This small molecule binds to this protein.
Small molecule (SMILES): CC(=O)N[C@H]1[C@H](O[C@H]2[C@H](O)[C@@H](NC(C)=O)CO[C@@H]2CO)O[C@H](CO)[C@@H](O[C@@H]2O[C@H](CO)[C@@H](O)[C@H](O)[C@@H]2O)[C@@H]1O

Sequence of chain 1.N:
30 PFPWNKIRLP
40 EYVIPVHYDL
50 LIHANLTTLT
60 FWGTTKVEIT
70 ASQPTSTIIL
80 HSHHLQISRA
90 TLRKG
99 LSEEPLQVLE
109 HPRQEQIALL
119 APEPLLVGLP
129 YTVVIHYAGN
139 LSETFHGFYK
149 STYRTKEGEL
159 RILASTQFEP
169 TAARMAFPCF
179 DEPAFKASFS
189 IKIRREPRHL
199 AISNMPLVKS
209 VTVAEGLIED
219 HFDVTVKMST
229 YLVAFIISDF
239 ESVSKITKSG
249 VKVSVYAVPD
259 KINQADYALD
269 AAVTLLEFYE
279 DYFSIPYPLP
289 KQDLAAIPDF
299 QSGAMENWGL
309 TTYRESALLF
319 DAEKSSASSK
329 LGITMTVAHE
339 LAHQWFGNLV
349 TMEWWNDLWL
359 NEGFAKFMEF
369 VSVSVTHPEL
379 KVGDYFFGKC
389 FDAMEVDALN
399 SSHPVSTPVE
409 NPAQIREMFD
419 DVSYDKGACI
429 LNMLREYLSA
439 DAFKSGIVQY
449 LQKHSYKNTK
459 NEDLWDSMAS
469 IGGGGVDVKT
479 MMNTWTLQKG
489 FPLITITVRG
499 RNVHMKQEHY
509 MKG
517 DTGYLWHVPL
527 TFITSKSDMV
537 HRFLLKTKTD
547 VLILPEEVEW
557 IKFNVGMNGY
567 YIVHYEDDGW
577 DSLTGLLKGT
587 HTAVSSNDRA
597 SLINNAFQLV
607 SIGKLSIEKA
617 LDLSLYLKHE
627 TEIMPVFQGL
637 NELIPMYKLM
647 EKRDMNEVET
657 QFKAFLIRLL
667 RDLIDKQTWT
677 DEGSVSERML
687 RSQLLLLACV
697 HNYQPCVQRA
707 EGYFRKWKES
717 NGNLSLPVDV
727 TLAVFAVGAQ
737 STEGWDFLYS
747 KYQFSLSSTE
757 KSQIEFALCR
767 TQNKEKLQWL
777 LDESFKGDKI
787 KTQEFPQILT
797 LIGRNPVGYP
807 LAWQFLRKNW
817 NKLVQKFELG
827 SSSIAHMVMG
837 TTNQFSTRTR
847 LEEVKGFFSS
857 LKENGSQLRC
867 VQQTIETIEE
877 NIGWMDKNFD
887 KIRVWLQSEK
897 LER

Binding-site contacts:
Ligand atom C3 contacts residue ASN138 of chain 1.N at 4.4 Å.
Ligand atom O6 contacts residue GLN85 of chain 1.N at 4.1 Å.
Ligand atom C6 contacts residue ASN138 of chain 1.N at 4.5 Å.
Ligand atom O5 contacts residue ASN138 of chain 1.N at 2.3 Å (h-bond).
Ligand atom O6 contacts residue ASN138 of chain 1.N at 4.4 Å.
Ligand atom N2 contacts residue ASN138 of chain 1.N at 3.9 Å.
Ligand atom C5 contacts residue ASN138 of chain 1.N at 3.7 Å.
Ligand atom C2 contacts residue ASN138 of chain 1.N at 3.2 Å.
Ligand atom C1 contacts residue ASN138 of chain 1.N at 2.1 Å.
Ligand atom C4 contacts residue ASN138 of chain 1.N at 4.5 Å.
Ligand atom O6 contacts residue GLY137 of chain 1.N at 4.4 Å.